Sequence of chain 35.C:
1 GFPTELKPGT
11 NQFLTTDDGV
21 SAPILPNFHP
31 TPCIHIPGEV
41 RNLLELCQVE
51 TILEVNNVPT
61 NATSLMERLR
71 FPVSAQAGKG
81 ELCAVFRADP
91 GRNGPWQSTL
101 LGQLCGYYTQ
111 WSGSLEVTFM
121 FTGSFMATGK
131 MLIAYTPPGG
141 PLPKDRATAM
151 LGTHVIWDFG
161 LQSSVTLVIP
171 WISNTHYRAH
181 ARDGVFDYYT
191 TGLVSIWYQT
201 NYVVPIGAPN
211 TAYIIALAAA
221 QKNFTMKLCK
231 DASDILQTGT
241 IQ

Binding-site contacts:
Ligand atom OAB contacts residue ASP112 of chain 35.A at 3.5 Å.
Ligand atom CAL contacts residue ILE111 of chain 35.A at 3.6 Å (hydrophobic).
Ligand atom CAG contacts residue PHE137 of chain 35.A at 3.7 Å (hydrophobic).
Ligand atom CAZ contacts residue MET195 of chain 35.A at 3.9 Å (hydrophobic).
Ligand atom CAR contacts residue PHE135 of chain 35.A at 3.4 Å (hydrophobic).
Ligand atom CAI contacts residue THR114 of chain 35.A at 3.8 Å.
Ligand atom CAH contacts residue GLN202 of chain 35.A at 3.7 Å.
Ligand atom CAT contacts residue TYR201 of chain 35.A at 3.5 Å (hydrophobic).
Ligand atom NBE contacts residue ASN228 of chain 35.A at 3.9 Å.
Ligand atom CAE contacts residue ASP112 of chain 35.A at 3.7 Å.
Ligand atom OAB contacts residue ILE113 of chain 35.A at 3.2 Å (h-bond).
Ligand atom CAE contacts residue THR114 of chain 35.A at 3.5 Å.
Ligand atom CAM contacts residue ILE24 of chain 35.C at 3.7 Å (hydrophobic).
Ligand atom CAP contacts residue ILE111 of chain 35.A at 3.8 Å (hydrophobic).
Ligand atom CAH contacts residue TRP203 of chain 35.A at 3.5 Å (hydrophobic).
Ligand atom CAN contacts residue PHE155 of chain 35.A at 3.6 Å (hydrophobic).
Ligand atom CAC contacts residue PHE233 of chain 35.A at 3.1 Å (hydrophobic).
Ligand atom CAG contacts residue PHE233 of chain 35.A at 3.2 Å (hydrophobic).
Ligand atom CAH contacts residue ASN228 of chain 35.A at 3.2 Å.
Ligand atom CAI contacts residue TRP203 of chain 35.A at 3.6 Å (hydrophobic).
Ligand atom CAM contacts residue VAL192 of chain 35.A at 3.3 Å (hydrophobic).
Ligand atom CAY contacts residue PHE155 of chain 35.A at 3.8 Å (hydrophobic).
Ligand atom CAU contacts residue TYR201 of chain 35.A at 3.8 Å (hydrophobic).
Ligand atom CAC contacts residue PHE137 of chain 35.A at 3.8 Å (hydrophobic).
Ligand atom CAD contacts residue ASN228 of chain 35.A at 3.5 Å.
Ligand atom CAK contacts residue VAL192 of chain 35.A at 3.1 Å (hydrophobic).
Ligand atom CBC contacts residue ASN228 of chain 35.A at 3.9 Å.
Ligand atom CAK contacts residue MET195 of chain 35.A at 3.6 Å (hydrophobic).
Ligand atom CBC contacts residue TRP203 of chain 35.A at 3.2 Å (hydrophobic).
Ligand atom OAW contacts residue ILE111 of chain 35.A at 3.6 Å.
Ligand atom CAU contacts residue TRP203 of chain 35.A at 3.7 Å (hydrophobic).
Ligand atom CAA contacts residue PRO177 of chain 35.A at 3.8 Å (hydrophobic).
Ligand atom CAD contacts residue GLN202 of chain 35.A at 3.5 Å.
Ligand atom OAW contacts residue MET195 of chain 35.A at 3.5 Å.
Ligand atom CAA contacts residue ILE24 of chain 35.C at 3.8 Å (hydrophobic).
Ligand atom NBE contacts residue TRP203 of chain 35.A at 3.2 Å.
Ligand atom CAX contacts residue TRP203 of chain 35.A at 3.6 Å (hydrophobic).
Ligand atom CAI contacts residue ASP112 of chain 35.A at 3.5 Å.
Ligand atom CAJ contacts residue ILE111 of chain 35.A at 3.3 Å (hydrophobic).
Ligand atom CAU contacts residue ASN228 of chain 35.A at 3.6 Å.

This protein binds this small molecule.
Small molecule (SMILES): Cc1cccc(-c2ccc(OCCCCCN3CCN(c4ccncc4)C3=O)cc2)c1

Sequence of chain 35.A:
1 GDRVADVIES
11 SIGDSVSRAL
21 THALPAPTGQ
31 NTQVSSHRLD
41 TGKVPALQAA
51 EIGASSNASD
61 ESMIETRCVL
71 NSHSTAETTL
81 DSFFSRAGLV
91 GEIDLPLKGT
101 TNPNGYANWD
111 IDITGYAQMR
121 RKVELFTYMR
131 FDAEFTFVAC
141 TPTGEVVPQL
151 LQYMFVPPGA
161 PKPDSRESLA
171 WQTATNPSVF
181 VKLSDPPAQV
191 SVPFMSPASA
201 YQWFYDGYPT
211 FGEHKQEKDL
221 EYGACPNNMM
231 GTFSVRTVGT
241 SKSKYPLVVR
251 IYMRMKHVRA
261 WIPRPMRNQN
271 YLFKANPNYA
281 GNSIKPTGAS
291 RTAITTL

Sequence of chain 31.C:
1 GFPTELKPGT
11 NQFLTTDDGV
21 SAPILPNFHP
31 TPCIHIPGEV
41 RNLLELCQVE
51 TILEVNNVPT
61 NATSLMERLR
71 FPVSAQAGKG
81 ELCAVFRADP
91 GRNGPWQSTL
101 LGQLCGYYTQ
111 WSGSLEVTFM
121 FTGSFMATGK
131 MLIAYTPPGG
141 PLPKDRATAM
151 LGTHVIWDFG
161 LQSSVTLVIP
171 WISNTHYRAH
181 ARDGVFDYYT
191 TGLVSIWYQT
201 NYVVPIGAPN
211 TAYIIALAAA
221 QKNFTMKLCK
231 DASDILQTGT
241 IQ